The protein below binds the small molecule below.
Small molecule (SMILES): CC(=O)N[C@H]1[C@H](O[C@H]2[C@H](O)[C@@H](NC(C)=O)CO[C@@H]2CO)O[C@H](CO)[C@@H](O[C@@H]2O[C@H](CO)[C@@H](O)[C@H](O[C@H]3O[C@H](CO)[C@@H](O)[C@H](O)[C@@H]3O)[C@@H]2O)[C@@H]1O

Binding-site contacts:
Ligand atom O7 contacts residue ASN44 of chain 2.E at 3.7 Å.
Ligand atom C8 contacts residue THR146 of chain 2.E at 4.1 Å.
Ligand atom C5 contacts residue ARG110 of chain 2.E at 4.4 Å.
Ligand atom N2 contacts residue LEU108 of chain 2.E at 2.7 Å (h-bond).
Ligand atom O6 contacts residue ARG110 of chain 2.E at 2.9 Å (salt-bridge).
Ligand atom C4 contacts residue ASN44 of chain 2.E at 4.3 Å.
Ligand atom C2 contacts residue ASN44 of chain 2.E at 2.5 Å.
Ligand atom N2 contacts residue ILE109 of chain 2.E at 4.5 Å.
Ligand atom C8 contacts residue LEU108 of chain 2.E at 3.7 Å (hydrophobic).
Ligand atom O5 contacts residue ASN44 of chain 2.E at 2.4 Å (h-bond).
Ligand atom O7 contacts residue LEU108 of chain 2.E at 3.7 Å.
Ligand atom N2 contacts residue ASN44 of chain 2.E at 2.9 Å (h-bond).
Ligand atom C7 contacts residue THR146 of chain 2.E at 4.2 Å.
Ligand atom C1 contacts residue ASN44 of chain 2.E at 1.4 Å.
Ligand atom C3 contacts residue ASN44 of chain 2.E at 3.8 Å.
Ligand atom C2 contacts residue LEU108 of chain 2.E at 3.5 Å (hydrophobic).
Ligand atom C8 contacts residue ASN44 of chain 2.E at 4.5 Å.
Ligand atom O7 contacts residue THR146 of chain 2.E at 3.3 Å.
Ligand atom C8 contacts residue VAL62 of chain 2.E at 3.8 Å (hydrophobic).
Ligand atom C7 contacts residue ASN44 of chain 2.E at 3.4 Å.
Ligand atom C5 contacts residue ASN44 of chain 2.E at 3.7 Å.
Ligand atom C1 contacts residue LEU108 of chain 2.E at 3.9 Å (hydrophobic).
Ligand atom C7 contacts residue LEU108 of chain 2.E at 3.6 Å (hydrophobic).
Ligand atom O3 contacts residue LEU108 of chain 2.E at 4.0 Å.
Ligand atom C6 contacts residue ARG110 of chain 2.E at 3.5 Å.
Ligand atom O6 contacts residue VAL45 of chain 2.E at 3.9 Å.
Ligand atom C8 contacts residue ILE109 of chain 2.E at 3.8 Å (hydrophobic).
Ligand atom C3 contacts residue LEU108 of chain 2.E at 3.5 Å (hydrophobic).

Sequence of chain 2.E:
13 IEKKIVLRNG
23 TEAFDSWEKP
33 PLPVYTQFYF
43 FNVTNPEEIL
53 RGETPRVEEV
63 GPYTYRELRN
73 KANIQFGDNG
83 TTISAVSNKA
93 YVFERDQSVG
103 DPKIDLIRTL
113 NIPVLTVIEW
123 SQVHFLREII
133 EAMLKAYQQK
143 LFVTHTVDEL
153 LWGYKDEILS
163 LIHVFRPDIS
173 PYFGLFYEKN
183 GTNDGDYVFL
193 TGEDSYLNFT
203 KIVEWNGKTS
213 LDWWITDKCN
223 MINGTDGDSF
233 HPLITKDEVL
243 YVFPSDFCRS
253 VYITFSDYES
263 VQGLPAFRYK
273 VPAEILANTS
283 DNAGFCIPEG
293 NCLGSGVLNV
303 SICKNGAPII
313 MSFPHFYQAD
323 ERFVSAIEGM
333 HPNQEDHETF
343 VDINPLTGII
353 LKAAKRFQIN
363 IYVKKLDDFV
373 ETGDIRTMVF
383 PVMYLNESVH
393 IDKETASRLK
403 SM